A protein and the small-molecule ligand that binds it are described below.
Small molecule (SMILES): O=c1[nH]cnc2c1ncn2[C@@H]1O[C@H](COP(=O)(O)O)[C@@H](O)[C@H]1O

Sequence of chain 2.B:
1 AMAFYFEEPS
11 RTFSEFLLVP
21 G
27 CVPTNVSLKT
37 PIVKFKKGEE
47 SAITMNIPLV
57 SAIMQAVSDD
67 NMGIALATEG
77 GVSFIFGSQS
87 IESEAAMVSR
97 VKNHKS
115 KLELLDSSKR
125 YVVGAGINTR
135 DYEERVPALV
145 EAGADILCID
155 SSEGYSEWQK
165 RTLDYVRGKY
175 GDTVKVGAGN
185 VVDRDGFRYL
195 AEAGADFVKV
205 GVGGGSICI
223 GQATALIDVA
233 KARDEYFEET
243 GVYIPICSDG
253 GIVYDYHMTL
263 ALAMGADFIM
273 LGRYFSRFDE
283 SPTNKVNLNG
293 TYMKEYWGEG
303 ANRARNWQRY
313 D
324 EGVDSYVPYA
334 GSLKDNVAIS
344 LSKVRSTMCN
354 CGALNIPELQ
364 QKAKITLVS

Binding-site contacts:
Ligand atom C3' contacts residue ASP251 of chain 2.B at 3.5 Å.
Ligand atom O2' contacts residue ASN184 of chain 2.B at 3.8 Å.
Ligand atom N7 contacts residue GLY300 of chain 2.B at 3.9 Å.
Ligand atom P contacts residue GLY274 of chain 2.B at 3.7 Å.
Ligand atom C5 contacts residue ILE213 of chain 2.B at 3.5 Å (hydrophobic).
Ligand atom C8 contacts residue ILE213 of chain 2.B at 3.8 Å (hydrophobic).
Ligand atom O2' contacts residue GLY208 of chain 2.B at 3.3 Å (h-bond).
Ligand atom O1P contacts residue ARG275 of chain 2.B at 2.9 Å (salt-bridge).
Ligand atom C4' contacts residue ASP251 of chain 2.B at 3.4 Å.
Ligand atom O2P contacts residue TYR298 of chain 2.B at 3.4 Å (h-bond).
Ligand atom O1P contacts residue GLY253 of chain 2.B at 3.1 Å (h-bond).
Ligand atom O2P contacts residue ARG275 of chain 2.B at 2.8 Å (salt-bridge).
Ligand atom O2' contacts residue ASP251 of chain 2.B at 2.4 Å (salt-bridge).
Ligand atom O1P contacts residue GLY252 of chain 2.B at 3.6 Å.
Ligand atom N3 contacts residue ILE213 of chain 2.B at 3.8 Å.
Ligand atom N3 contacts residue GLY208 of chain 2.B at 3.0 Å (h-bond).
Ligand atom O3P contacts residue ARG275 of chain 2.B at 3.1 Å (salt-bridge).
Ligand atom N3 contacts residue GLY207 of chain 2.B at 3.8 Å.
Ligand atom O5' contacts residue GLY252 of chain 2.B at 3.1 Å.
Ligand atom O3' contacts residue ASP251 of chain 2.B at 2.9 Å (salt-bridge).
Ligand atom C2' contacts residue GLY208 of chain 2.B at 3.8 Å.
Ligand atom C2' contacts residue ASP251 of chain 2.B at 3.6 Å.
Ligand atom O6 contacts residue GLY302 of chain 2.B at 3.1 Å (h-bond).
Ligand atom N7 contacts residue ILE213 of chain 2.B at 3.3 Å.
Ligand atom O6 contacts residue GLU301 of chain 2.B at 3.4 Å (salt-bridge).
Ligand atom O3' contacts residue ALA58 of chain 2.B at 3.2 Å.
Ligand atom C3' contacts residue MET60 of chain 2.B at 3.9 Å (hydrophobic).
Ligand atom C5' contacts residue GLY274 of chain 2.B at 3.7 Å.
Ligand atom C6 contacts residue ILE211 of chain 2.B at 3.5 Å (hydrophobic).
Ligand atom O6 contacts residue GLY300 of chain 2.B at 3.4 Å.
Ligand atom N1 contacts residue GLY302 of chain 2.B at 3.7 Å.
Ligand atom N1 contacts residue ILE211 of chain 2.B at 2.4 Å (h-bond).
Ligand atom O3P contacts residue LEU273 of chain 2.B at 3.5 Å.
Ligand atom O3' contacts residue MET272 of chain 2.B at 3.2 Å.
Ligand atom O3P contacts residue GLY274 of chain 2.B at 2.5 Å (h-bond).
Ligand atom C2 contacts residue GLY208 of chain 2.B at 3.6 Å.
Ligand atom C2 contacts residue ILE211 of chain 2.B at 3.0 Å (hydrophobic).
Ligand atom C2 contacts residue GLY209 of chain 2.B at 3.5 Å.
Ligand atom P contacts residue ARG275 of chain 2.B at 3.6 Å.
Ligand atom C6 contacts residue GLY302 of chain 2.B at 3.7 Å.